Sequence of chain 1.A:
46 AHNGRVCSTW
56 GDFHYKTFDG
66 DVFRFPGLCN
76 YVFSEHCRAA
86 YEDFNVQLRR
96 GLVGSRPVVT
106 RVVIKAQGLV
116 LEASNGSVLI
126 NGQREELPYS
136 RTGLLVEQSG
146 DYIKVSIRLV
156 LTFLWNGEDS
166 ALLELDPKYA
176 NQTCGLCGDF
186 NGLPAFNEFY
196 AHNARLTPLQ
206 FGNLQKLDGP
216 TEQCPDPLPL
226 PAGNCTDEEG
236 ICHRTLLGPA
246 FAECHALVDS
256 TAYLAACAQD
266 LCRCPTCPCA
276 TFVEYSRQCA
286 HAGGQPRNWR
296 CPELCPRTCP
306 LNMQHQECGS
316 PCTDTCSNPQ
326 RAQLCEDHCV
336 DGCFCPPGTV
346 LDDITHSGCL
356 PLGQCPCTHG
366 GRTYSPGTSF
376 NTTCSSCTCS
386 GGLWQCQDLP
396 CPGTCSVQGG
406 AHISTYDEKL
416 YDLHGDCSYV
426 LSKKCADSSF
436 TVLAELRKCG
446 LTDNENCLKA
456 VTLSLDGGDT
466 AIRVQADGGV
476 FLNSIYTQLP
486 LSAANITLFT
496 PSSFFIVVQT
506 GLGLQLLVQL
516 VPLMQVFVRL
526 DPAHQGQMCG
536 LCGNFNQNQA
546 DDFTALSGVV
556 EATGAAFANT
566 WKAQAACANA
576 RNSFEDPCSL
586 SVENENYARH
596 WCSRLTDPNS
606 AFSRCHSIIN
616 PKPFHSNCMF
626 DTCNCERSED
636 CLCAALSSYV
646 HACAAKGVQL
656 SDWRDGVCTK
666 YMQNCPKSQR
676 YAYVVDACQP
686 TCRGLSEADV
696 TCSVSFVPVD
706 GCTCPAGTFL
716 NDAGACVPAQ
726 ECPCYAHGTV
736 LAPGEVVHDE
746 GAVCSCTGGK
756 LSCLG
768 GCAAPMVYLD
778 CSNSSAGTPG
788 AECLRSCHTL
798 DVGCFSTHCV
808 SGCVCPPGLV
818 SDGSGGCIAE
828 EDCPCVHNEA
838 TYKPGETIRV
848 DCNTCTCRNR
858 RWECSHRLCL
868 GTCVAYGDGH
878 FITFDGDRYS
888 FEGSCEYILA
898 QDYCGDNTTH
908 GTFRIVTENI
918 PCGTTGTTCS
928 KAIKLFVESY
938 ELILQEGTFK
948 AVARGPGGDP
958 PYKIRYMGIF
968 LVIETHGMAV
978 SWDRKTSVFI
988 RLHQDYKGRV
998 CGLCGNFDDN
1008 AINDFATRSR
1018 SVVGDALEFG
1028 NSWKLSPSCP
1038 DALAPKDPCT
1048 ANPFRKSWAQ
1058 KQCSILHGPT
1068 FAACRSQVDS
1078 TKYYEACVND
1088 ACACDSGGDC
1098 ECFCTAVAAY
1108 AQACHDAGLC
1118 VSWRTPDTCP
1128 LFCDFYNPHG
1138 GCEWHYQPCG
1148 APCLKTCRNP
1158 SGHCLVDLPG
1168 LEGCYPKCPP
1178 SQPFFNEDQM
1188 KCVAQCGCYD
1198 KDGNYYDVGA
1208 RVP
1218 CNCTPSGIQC

This small molecule binds to this protein.
Small molecule (SMILES): CC(=O)N[C@@H]1[C@@H](O)[C@H](O)[C@@H](CO)O[C@H]1O

Binding-site contacts:
Ligand atom C3 contacts residue ASN376 of chain 1.A at 3.8 Å.
Ligand atom C2 contacts residue ASN376 of chain 1.A at 2.5 Å.
Ligand atom C1 contacts residue ASN376 of chain 1.A at 1.4 Å.
Ligand atom C5 contacts residue ASN376 of chain 1.A at 3.6 Å.
Ligand atom N2 contacts residue ASN376 of chain 1.A at 2.9 Å (h-bond).
Ligand atom C4 contacts residue ASN376 of chain 1.A at 4.2 Å.
Ligand atom C7 contacts residue ASN376 of chain 1.A at 3.8 Å.
Ligand atom O6 contacts residue SER374 of chain 1.A at 4.2 Å.
Ligand atom C8 contacts residue ASN376 of chain 1.A at 4.3 Å.
Ligand atom O5 contacts residue ASN376 of chain 1.A at 2.4 Å (h-bond).